Binding-site contacts:
Ligand atom C2 contacts residue GLU63 of chain 8.A at 3.7 Å.
Ligand atom C2 contacts residue SDS1 of chain 8.B at 0.7 Å.
Ligand atom O3S contacts residue GLU63 of chain 18.A at 2.4 Å (salt-bridge).
Ligand atom C4 contacts residue SDS1 of chain 8.B at 0.4 Å.
Ligand atom C12 contacts residue SDS1 of chain 8.B at 0.4 Å.
Ligand atom C6 contacts residue SDS1 of chain 8.B at 0.6 Å.
Ligand atom O2S contacts residue ARG59 of chain 18.A at 3.2 Å.
Ligand atom C4 contacts residue SER27 of chain 18.A at 3.4 Å.
Ligand atom C3 contacts residue ARG59 of chain 8.A at 3.6 Å.
Ligand atom C2 contacts residue ALA55 of chain 18.A at 3.8 Å (hydrophobic).
Ligand atom S contacts residue GLU63 of chain 18.A at 3.4 Å (salt-bridge).
Ligand atom C4 contacts residue ARG59 of chain 8.A at 3.8 Å.
Ligand atom C7 contacts residue SDS1 of chain 8.B at 0.7 Å.
Ligand atom C3 contacts residue ALA55 of chain 18.A at 3.8 Å (hydrophobic).
Ligand atom C3 contacts residue SDS1 of chain 8.B at 0.6 Å.
Ligand atom C3 contacts residue SER27 of chain 18.A at 3.1 Å.
Ligand atom C11 contacts residue SDS1 of chain 8.B at 0.6 Å.
Ligand atom O1S contacts residue GLU56 of chain 8.A at 3.7 Å.
Ligand atom C8 contacts residue SDS1 of chain 8.B at 0.7 Å.
Ligand atom O2S contacts residue SER27 of chain 8.A at 3.4 Å (h-bond).
Ligand atom C12 contacts residue SER27 of chain 8.A at 3.3 Å.
Ligand atom O4 contacts residue GLU63 of chain 18.A at 3.4 Å (salt-bridge).
Ligand atom S contacts residue SDS1 of chain 8.B at 0.7 Å.
Ligand atom O4 contacts residue SDS1 of chain 8.B at 1.4 Å.
Ligand atom O4 contacts residue ARG59 of chain 8.A at 3.5 Å (salt-bridge).
Ligand atom C5 contacts residue SDS1 of chain 8.B at 0.4 Å.
Ligand atom O1S contacts residue SDS1 of chain 8.B at 1.1 Å.
Ligand atom C10 contacts residue SDS1 of chain 8.B at 0.7 Å.
Ligand atom S contacts residue ARG59 of chain 18.A at 3.3 Å.
Ligand atom O2S contacts residue SDS1 of chain 8.B at 0.6 Å.
Ligand atom O3S contacts residue LEU31 of chain 8.A at 3.7 Å.
Ligand atom C1 contacts residue SER27 of chain 8.A at 3.2 Å.
Ligand atom C9 contacts residue SDS1 of chain 8.B at 0.7 Å.
Ligand atom C8 contacts residue LEU81 of chain 8.A at 3.7 Å (hydrophobic).
Ligand atom O1S contacts residue ALA55 of chain 8.A at 2.9 Å.
Ligand atom C5 contacts residue SER27 of chain 18.A at 3.2 Å.
Ligand atom O3S contacts residue ARG59 of chain 18.A at 3.2 Å.
Ligand atom C1 contacts residue SDS1 of chain 8.B at 0.4 Å.
Ligand atom O4 contacts residue ARG59 of chain 18.A at 3.0 Å.
Ligand atom O3S contacts residue SDS1 of chain 8.B at 2.1 Å.

This small molecule binds to this protein.
Small molecule (SMILES): CCCCCCCCCCCCOS(=O)(=O)O

Sequence of chain 18.A:
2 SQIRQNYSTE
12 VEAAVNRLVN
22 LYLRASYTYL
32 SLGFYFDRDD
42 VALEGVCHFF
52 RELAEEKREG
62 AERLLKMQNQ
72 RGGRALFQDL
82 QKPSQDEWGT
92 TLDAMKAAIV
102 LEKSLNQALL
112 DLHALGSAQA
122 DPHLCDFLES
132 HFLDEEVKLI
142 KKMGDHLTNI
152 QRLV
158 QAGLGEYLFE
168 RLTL

Sequence of chain 8.A:
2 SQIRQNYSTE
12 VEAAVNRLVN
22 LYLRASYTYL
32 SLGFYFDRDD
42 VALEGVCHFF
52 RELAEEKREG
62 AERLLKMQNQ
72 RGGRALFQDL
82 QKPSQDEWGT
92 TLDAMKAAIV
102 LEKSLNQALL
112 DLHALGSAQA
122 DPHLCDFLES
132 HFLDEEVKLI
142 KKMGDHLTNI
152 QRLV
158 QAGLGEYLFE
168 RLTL